Binding-site contacts:
Ligand atom NA4 contacts residue NDP1 of chain 1.N at 3.5 Å (h-bond).
Ligand atom C2 contacts residue ASP32 of chain 1.C at 3.5 Å.
Ligand atom CT contacts residue ARG70 of chain 1.C at 3.2 Å.
Ligand atom NA4 contacts residue VAL9 of chain 1.C at 2.9 Å (h-bond).
Ligand atom O1 contacts residue ARG70 of chain 1.C at 2.6 Å (salt-bridge).
Ligand atom NA4 contacts residue TYR119 of chain 1.C at 3.6 Å (h-bond).
Ligand atom N1 contacts residue ALA11 of chain 1.C at 3.4 Å.
Ligand atom C8A contacts residue NDP1 of chain 1.N at 3.5 Å.
Ligand atom NA4 contacts residue PHE36 of chain 1.C at 3.4 Å.
Ligand atom C7 contacts residue LEU25 of chain 1.C at 3.5 Å (hydrophobic).
Ligand atom O2 contacts residue SER37 of chain 1.C at 3.2 Å (h-bond).
Ligand atom N3 contacts residue NDP1 of chain 1.N at 3.6 Å (h-bond).
Ligand atom N3 contacts residue VAL9 of chain 1.C at 3.5 Å.
Ligand atom C2 contacts residue ALA11 of chain 1.C at 3.4 Å (hydrophobic).
Ligand atom C4 contacts residue NDP1 of chain 1.N at 3.1 Å.
Ligand atom NA2 contacts residue VAL10 of chain 1.C at 3.5 Å (h-bond).
Ligand atom C16 contacts residue PHE36 of chain 1.C at 3.5 Å (hydrophobic).
Ligand atom N8 contacts residue ASP32 of chain 1.C at 3.6 Å.
Ligand atom CT contacts residue SER37 of chain 1.C at 3.5 Å.
Ligand atom C13 contacts residue ILE62 of chain 1.C at 3.6 Å (hydrophobic).
Ligand atom C2 contacts residue VAL10 of chain 1.C at 3.6 Å (hydrophobic).
Ligand atom N5 contacts residue NDP1 of chain 1.N at 3.2 Å.
Ligand atom NA2 contacts residue ASP32 of chain 1.C at 2.7 Å (salt-bridge).
Ligand atom N3 contacts residue ALA11 of chain 1.C at 3.5 Å (h-bond).
Ligand atom N10 contacts residue ILE62 of chain 1.C at 3.6 Å.
Ligand atom NA2 contacts residue THR134 of chain 1.C at 3.2 Å (h-bond).
Ligand atom N3 contacts residue VAL10 of chain 1.C at 3.4 Å (h-bond).
Ligand atom C8A contacts residue ASP32 of chain 1.C at 3.6 Å.
Ligand atom C4 contacts residue PHE36 of chain 1.C at 3.5 Å (hydrophobic).
Ligand atom C15 contacts residue PHE36 of chain 1.C at 3.6 Å (hydrophobic).
Ligand atom N8 contacts residue LEU33 of chain 1.C at 3.6 Å.
Ligand atom O1 contacts residue SER37 of chain 1.C at 3.4 Å.
Ligand atom NA2 contacts residue ALA11 of chain 1.C at 3.3 Å.
Ligand atom C14 contacts residue ILE62 of chain 1.C at 3.5 Å (hydrophobic).
Ligand atom O2 contacts residue ARG70 of chain 1.C at 3.0 Å (salt-bridge).
Ligand atom C6 contacts residue NDP1 of chain 1.N at 3.6 Å.
Ligand atom N1 contacts residue ASP32 of chain 1.C at 2.7 Å (salt-bridge).
Ligand atom CM contacts residue THR58 of chain 1.C at 3.6 Å.
Ligand atom NA4 contacts residue CYS113 of chain 1.C at 3.3 Å.
Ligand atom C4A contacts residue NDP1 of chain 1.N at 3.0 Å.

Sequence of chain 1.C:
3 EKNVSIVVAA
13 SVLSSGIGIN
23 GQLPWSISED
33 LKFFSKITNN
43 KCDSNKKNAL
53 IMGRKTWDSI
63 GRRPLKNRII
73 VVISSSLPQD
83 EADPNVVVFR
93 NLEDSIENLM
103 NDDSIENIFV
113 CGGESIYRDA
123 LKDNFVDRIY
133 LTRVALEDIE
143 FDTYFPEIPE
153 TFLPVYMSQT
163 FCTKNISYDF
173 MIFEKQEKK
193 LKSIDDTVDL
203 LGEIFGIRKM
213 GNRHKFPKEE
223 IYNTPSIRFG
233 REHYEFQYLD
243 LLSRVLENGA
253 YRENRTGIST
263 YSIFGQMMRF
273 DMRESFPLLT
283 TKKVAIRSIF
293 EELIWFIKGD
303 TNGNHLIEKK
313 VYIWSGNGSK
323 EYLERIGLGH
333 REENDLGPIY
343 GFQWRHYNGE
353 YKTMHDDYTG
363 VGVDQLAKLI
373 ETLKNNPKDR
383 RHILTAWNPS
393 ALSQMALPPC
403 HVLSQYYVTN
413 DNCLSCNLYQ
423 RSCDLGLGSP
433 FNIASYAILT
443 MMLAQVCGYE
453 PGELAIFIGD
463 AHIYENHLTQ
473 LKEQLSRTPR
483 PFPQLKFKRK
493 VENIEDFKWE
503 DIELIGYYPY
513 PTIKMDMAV

This small molecule binds to this protein.
Small molecule (SMILES): CN(Cc1cnc2nc(N)nc(N)c2n1)c1ccc(C(=O)N[C@@H](CCC(=O)O)C(=O)O)cc1